Sequence of chain 1.A:
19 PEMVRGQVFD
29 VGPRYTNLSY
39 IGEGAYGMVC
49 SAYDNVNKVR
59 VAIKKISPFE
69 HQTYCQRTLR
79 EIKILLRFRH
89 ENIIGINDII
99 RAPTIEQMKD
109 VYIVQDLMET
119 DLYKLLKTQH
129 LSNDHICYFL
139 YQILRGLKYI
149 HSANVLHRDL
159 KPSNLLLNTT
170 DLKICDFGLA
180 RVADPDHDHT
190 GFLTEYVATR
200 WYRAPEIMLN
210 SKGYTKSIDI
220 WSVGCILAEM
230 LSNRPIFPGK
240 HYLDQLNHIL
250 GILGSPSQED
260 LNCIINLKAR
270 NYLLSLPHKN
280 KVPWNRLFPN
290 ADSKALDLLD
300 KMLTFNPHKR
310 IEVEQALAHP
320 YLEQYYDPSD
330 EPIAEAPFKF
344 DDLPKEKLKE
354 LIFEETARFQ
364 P

This protein binds this small molecule.
Small molecule (SMILES): O=C(CN1Cc2ccc(-c3nc(NC4CCOCC4)ncc3Cl)cc2C1=O)N[C@@]1(CO)CCc2ccccc21

Binding-site contacts:
Ligand atom C37 contacts residue MET116 of chain 1.A at 3.7 Å (hydrophobic).
Ligand atom CL39 contacts residue GLN113 of chain 1.A at 3.0 Å.
Ligand atom C9 contacts residue ARG75 of chain 1.A at 3.6 Å.
Ligand atom C2 contacts residue ARG75 of chain 1.A at 3.7 Å.
Ligand atom C34 contacts residue LYS122 of chain 1.A at 3.6 Å.
Ligand atom C31 contacts residue MET116 of chain 1.A at 3.5 Å (hydrophobic).
Ligand atom O33 contacts residue LYS122 of chain 1.A at 3.5 Å.
Ligand atom O33 contacts residue THR118 of chain 1.A at 3.8 Å.
Ligand atom C10 contacts residue TYR44 of chain 1.A at 3.4 Å (hydrophobic).
Ligand atom C19 contacts residue TYR44 of chain 1.A at 3.7 Å (hydrophobic).
Ligand atom N36 contacts residue LEU115 of chain 1.A at 3.8 Å.
Ligand atom C9 contacts residue TYR44 of chain 1.A at 3.7 Å (hydrophobic).
Ligand atom O1 contacts residue GLY177 of chain 1.A at 3.3 Å.
Ligand atom C10 contacts residue ARG75 of chain 1.A at 3.4 Å.
Ligand atom C17 contacts residue TYR44 of chain 1.A at 3.6 Å (hydrophobic).
Ligand atom C38 contacts residue ALA60 of chain 1.A at 3.7 Å (hydrophobic).
Ligand atom C11 contacts residue TYR44 of chain 1.A at 3.5 Å (hydrophobic).
Ligand atom C24 contacts residue LYS62 of chain 1.A at 3.6 Å.
Ligand atom C7 contacts residue THR76 of chain 1.A at 3.7 Å.
Ligand atom O25 contacts residue LYS62 of chain 1.A at 3.4 Å (salt-bridge).
Ligand atom N29 contacts residue MET116 of chain 1.A at 2.9 Å (h-bond).
Ligand atom C30 contacts residue MET116 of chain 1.A at 3.6 Å (hydrophobic).
Ligand atom N27 contacts residue LEU164 of chain 1.A at 3.8 Å.
Ligand atom O25 contacts residue ASP175 of chain 1.A at 3.6 Å (salt-bridge).
Ligand atom O14 contacts residue LYS62 of chain 1.A at 2.8 Å (salt-bridge).
Ligand atom C5 contacts residue THR76 of chain 1.A at 3.5 Å.
Ligand atom C34 contacts residue ASP119 of chain 1.A at 3.5 Å.
Ligand atom C28 contacts residue MET116 of chain 1.A at 3.8 Å (hydrophobic).
Ligand atom N12 contacts residue ASP175 of chain 1.A at 3.7 Å.
Ligand atom O1 contacts residue ASP175 of chain 1.A at 2.7 Å (salt-bridge).
Ligand atom O1 contacts residue ARG75 of chain 1.A at 3.1 Å.
Ligand atom C2 contacts residue ASP175 of chain 1.A at 3.4 Å.
Ligand atom C37 contacts residue ASP114 of chain 1.A at 3.2 Å.
Ligand atom C15 contacts residue ASP175 of chain 1.A at 3.6 Å.
Ligand atom N36 contacts residue MET116 of chain 1.A at 2.9 Å (h-bond).
Ligand atom C7 contacts residue TYR72 of chain 1.A at 3.5 Å (hydrophobic).
Ligand atom C20 contacts residue VAL47 of chain 1.A at 3.7 Å (hydrophobic).
Ligand atom C37 contacts residue ALA60 of chain 1.A at 3.6 Å (hydrophobic).
Ligand atom C8 contacts residue TYR72 of chain 1.A at 3.6 Å (hydrophobic).
Ligand atom N12 contacts residue TYR44 of chain 1.A at 3.6 Å.